Sequence of chain 2.B:
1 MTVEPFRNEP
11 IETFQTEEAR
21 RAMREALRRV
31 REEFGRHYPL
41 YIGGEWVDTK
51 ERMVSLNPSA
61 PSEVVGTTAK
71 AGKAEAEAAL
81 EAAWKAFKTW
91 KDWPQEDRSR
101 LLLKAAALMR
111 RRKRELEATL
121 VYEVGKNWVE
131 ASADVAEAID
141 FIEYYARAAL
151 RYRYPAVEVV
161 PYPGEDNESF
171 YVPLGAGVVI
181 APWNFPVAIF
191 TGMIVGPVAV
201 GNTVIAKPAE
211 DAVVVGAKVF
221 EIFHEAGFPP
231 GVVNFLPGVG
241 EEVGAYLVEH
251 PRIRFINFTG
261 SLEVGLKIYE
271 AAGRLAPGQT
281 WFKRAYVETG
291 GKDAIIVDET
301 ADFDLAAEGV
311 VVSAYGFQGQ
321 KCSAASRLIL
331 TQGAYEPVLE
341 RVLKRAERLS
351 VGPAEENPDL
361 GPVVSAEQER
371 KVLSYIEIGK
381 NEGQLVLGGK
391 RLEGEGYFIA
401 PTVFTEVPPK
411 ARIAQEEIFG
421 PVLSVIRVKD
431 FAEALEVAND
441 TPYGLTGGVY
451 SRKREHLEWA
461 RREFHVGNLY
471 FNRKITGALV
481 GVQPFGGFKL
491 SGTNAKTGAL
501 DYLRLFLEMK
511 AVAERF

Binding-site contacts:
Ligand atom OG contacts residue CYS322 of chain 2.B at 3.2 Å (h-bond).
Ligand atom CA contacts residue PHE485 of chain 2.B at 4.2 Å (hydrophobic).
Ligand atom N contacts residue GLU137 of chain 2.B at 4.3 Å.
Ligand atom OG contacts residue SER323 of chain 2.B at 3.0 Å (h-bond).
Ligand atom O contacts residue GLY477 of chain 2.B at 3.2 Å (h-bond).
Ligand atom CA contacts residue PHE185 of chain 2.B at 4.5 Å (hydrophobic).
Ligand atom OXT contacts residue PHE185 of chain 2.B at 4.2 Å.
Ligand atom CB contacts residue PHE485 of chain 2.B at 4.0 Å (hydrophobic).
Ligand atom C contacts residue SER323 of chain 2.B at 3.3 Å.
Ligand atom OG contacts residue PHE185 of chain 2.B at 3.5 Å.
Ligand atom C contacts residue PHE485 of chain 2.B at 4.2 Å (hydrophobic).
Ligand atom C contacts residue ALA478 of chain 2.B at 3.8 Å (hydrophobic).
Ligand atom OXT contacts residue THR476 of chain 2.B at 3.9 Å.
Ligand atom O contacts residue ALA478 of chain 2.B at 3.0 Å (h-bond).
Ligand atom O contacts residue THR476 of chain 2.B at 3.9 Å.
Ligand atom OXT contacts residue SER323 of chain 2.B at 2.8 Å (h-bond).
Ligand atom N contacts residue ALA478 of chain 2.B at 4.1 Å.
Ligand atom O contacts residue SER323 of chain 2.B at 3.6 Å.
Ligand atom OXT contacts residue ALA478 of chain 2.B at 4.2 Å.
Ligand atom C contacts residue THR476 of chain 2.B at 4.3 Å.
Ligand atom OG contacts residue PHE485 of chain 2.B at 4.3 Å.
Ligand atom OXT contacts residue GLY477 of chain 2.B at 3.0 Å (h-bond).
Ligand atom CB contacts residue SER323 of chain 2.B at 4.1 Å.
Ligand atom O contacts residue PHE485 of chain 2.B at 3.5 Å.
Ligand atom CB contacts residue CYS322 of chain 2.B at 3.5 Å (hydrophobic).
Ligand atom CB contacts residue PHE185 of chain 2.B at 3.8 Å (hydrophobic).
Ligand atom C contacts residue GLY477 of chain 2.B at 3.4 Å.
Ligand atom OG contacts residue LYS321 of chain 2.B at 4.0 Å.
Ligand atom OXT contacts residue LYS321 of chain 2.B at 4.3 Å.
Ligand atom N contacts residue PHE485 of chain 2.B at 3.5 Å.
Ligand atom CA contacts residue SER323 of chain 2.B at 4.3 Å.

A small-molecule ligand and the protein it binds are described below.
Small molecule (SMILES): N[C@@H](CO)C(=O)O